Binding-site contacts:
Ligand atom C3 contacts residue LEU91 of chain 2.B at 3.9 Å (hydrophobic).
Ligand atom O3 contacts residue GLU57 of chain 2.B at 2.5 Å (salt-bridge).
Ligand atom C6 contacts residue MET92 of chain 2.B at 3.8 Å (hydrophobic).
Ligand atom C2 contacts residue LEU91 of chain 2.B at 4.0 Å (hydrophobic).
Ligand atom C16 contacts residue GLY225 of chain 2.B at 4.2 Å.
Ligand atom C15 contacts residue ILE128 of chain 2.B at 4.0 Å (hydrophobic).
Ligand atom C18 contacts residue LEU88 of chain 2.B at 4.1 Å (hydrophobic).
Ligand atom C5 contacts residue LEU95 of chain 2.B at 4.1 Å (hydrophobic).
Ligand atom C7 contacts residue LEU132 of chain 2.B at 4.0 Å (hydrophobic).
Ligand atom O17 contacts residue HIS228 of chain 2.B at 2.8 Å (h-bond).
Ligand atom C2 contacts residue LEU50 of chain 2.B at 4.2 Å (hydrophobic).
Ligand atom C11 contacts residue LEU50 of chain 2.B at 4.1 Å (hydrophobic).
Ligand atom C18 contacts residue LEU229 of chain 2.B at 3.9 Å (hydrophobic).
Ligand atom C15 contacts residue GLY225 of chain 2.B at 4.2 Å.
Ligand atom C6 contacts residue LEU95 of chain 2.B at 3.7 Å (hydrophobic).
Ligand atom C16 contacts residue HIS228 of chain 2.B at 3.5 Å.
Ligand atom C5 contacts residue PHE108 of chain 2.B at 3.9 Å (hydrophobic).
Ligand atom C16 contacts residue ILE128 of chain 2.B at 3.9 Å (hydrophobic).
Ligand atom O17 contacts residue GLY225 of chain 2.B at 4.2 Å.
Ligand atom C1 contacts residue ALA54 of chain 2.B at 3.8 Å (hydrophobic).
Ligand atom C2 contacts residue ALA54 of chain 2.B at 4.0 Å (hydrophobic).
Ligand atom O17 contacts residue MET47 of chain 2.B at 3.9 Å.
Ligand atom C4 contacts residue LEU91 of chain 2.B at 3.6 Å (hydrophobic).
Ligand atom C2 contacts residue PHE108 of chain 2.B at 4.2 Å (hydrophobic).
Ligand atom O3 contacts residue ARG98 of chain 2.B at 3.2 Å (salt-bridge).
Ligand atom C9 contacts residue PHE108 of chain 2.B at 4.1 Å (hydrophobic).
Ligand atom C1 contacts residue PHE108 of chain 2.B at 4.2 Å (hydrophobic).
Ligand atom C1 contacts residue LEU50 of chain 2.B at 3.6 Å (hydrophobic).
Ligand atom C6 contacts residue PHE108 of chain 2.B at 4.3 Å (hydrophobic).
Ligand atom C3 contacts residue ARG98 of chain 2.B at 4.3 Å.
Ligand atom C4 contacts residue LEU95 of chain 2.B at 4.0 Å (hydrophobic).
Ligand atom C2 contacts residue GLU57 of chain 2.B at 3.1 Å.
Ligand atom C3 contacts residue GLU57 of chain 2.B at 3.2 Å.
Ligand atom C10 contacts residue PHE108 of chain 2.B at 3.8 Å (hydrophobic).
Ligand atom O3 contacts residue LEU91 of chain 2.B at 4.0 Å.
Ligand atom C7 contacts residue MET92 of chain 2.B at 3.9 Å (hydrophobic).
Ligand atom C8 contacts residue LEU88 of chain 2.B at 4.2 Å (hydrophobic).
Ligand atom O17 contacts residue LEU229 of chain 2.B at 3.3 Å.
Ligand atom C15 contacts residue MET92 of chain 2.B at 4.0 Å (hydrophobic).
Ligand atom C17 contacts residue HIS228 of chain 2.B at 3.5 Å.

A small-molecule ligand and the protein it binds are described below.
Small molecule (SMILES): C[C@]12CC[C@@H]3c4ccc(O)cc4CC[C@H]3[C@@H]1CC[C@@H]2O

Sequence of chain 2.B:
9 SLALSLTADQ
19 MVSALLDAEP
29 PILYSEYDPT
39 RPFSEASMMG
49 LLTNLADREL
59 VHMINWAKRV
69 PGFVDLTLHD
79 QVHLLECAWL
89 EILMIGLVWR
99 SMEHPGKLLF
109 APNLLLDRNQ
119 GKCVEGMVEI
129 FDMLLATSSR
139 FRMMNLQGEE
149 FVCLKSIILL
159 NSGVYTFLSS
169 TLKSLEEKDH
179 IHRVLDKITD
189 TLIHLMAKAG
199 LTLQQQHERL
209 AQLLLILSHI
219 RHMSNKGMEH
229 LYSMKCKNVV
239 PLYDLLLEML